A small-molecule ligand and the protein it binds are described below.
Small molecule (SMILES): O=C(O)C1=C[C@H](O)[C@@H](OS(=O)(=O)O)[C@H](O[C@H]2[C@H](O)[C@@H](NS(=O)(=O)O)[C@@H](O)O[C@@H]2COS(=O)(=O)O)O1

Binding-site contacts:
Ligand atom O3 contacts residue HIS382 of chain 1.A at 3.7 Å.
Ligand atom O1S contacts residue TYR412 of chain 1.A at 3.2 Å (h-bond).
Ligand atom O3 contacts residue HIS178 of chain 1.A at 3.3 Å (h-bond).
Ligand atom O4 contacts residue HIS178 of chain 1.A at 3.4 Å (h-bond).
Ligand atom O2 contacts residue TYR233 of chain 1.A at 3.6 Å.
Ligand atom O3S contacts residue ILE467 of chain 1.A at 3.2 Å.
Ligand atom O1S contacts residue TYR405 of chain 1.A at 3.3 Å (h-bond).
Ligand atom C6 contacts residue TYR412 of chain 1.A at 3.6 Å (hydrophobic).
Ligand atom O5 contacts residue TYR405 of chain 1.A at 3.4 Å (h-bond).
Ligand atom C2 contacts residue ASN381 of chain 1.A at 3.7 Å.
Ligand atom O3 contacts residue ASN381 of chain 1.A at 2.8 Å (h-bond).
Ligand atom O5S contacts residue ASN413 of chain 1.A at 3.5 Å (h-bond).
Ligand atom O5S contacts residue GLY446 of chain 1.A at 3.2 Å.
Ligand atom O1S contacts residue ASN381 of chain 1.A at 2.9 Å (h-bond).
Ligand atom O3 contacts residue ASP121 of chain 1.A at 2.9 Å (salt-bridge).
Ligand atom O5S contacts residue SER447 of chain 1.A at 3.3 Å.
Ligand atom O5 contacts residue GLY445 of chain 1.A at 3.5 Å.
Ligand atom O6B contacts residue ARG237 of chain 1.A at 2.6 Å (salt-bridge).
Ligand atom O2S contacts residue TYR412 of chain 1.A at 3.0 Å (h-bond).
Ligand atom C6 contacts residue GLU181 of chain 1.A at 3.2 Å.
Ligand atom S contacts residue TYR405 of chain 1.A at 3.6 Å.
Ligand atom O6S contacts residue ASN413 of chain 1.A at 3.5 Å (h-bond).
Ligand atom O6A contacts residue TYR233 of chain 1.A at 3.5 Å.
Ligand atom O6 contacts residue GLY446 of chain 1.A at 3.2 Å (h-bond).
Ligand atom C1 contacts residue TYR405 of chain 1.A at 3.7 Å (hydrophobic).
Ligand atom O5 contacts residue GLY446 of chain 1.A at 3.2 Å (h-bond).
Ligand atom O6 contacts residue ASN413 of chain 1.A at 2.9 Å (h-bond).
Ligand atom S2 contacts residue ASN413 of chain 1.A at 3.5 Å (h-bond).
Ligand atom N2 contacts residue ASN381 of chain 1.A at 3.6 Å (h-bond).
Ligand atom O2S contacts residue GLY177 of chain 1.A at 3.4 Å.
Ligand atom O5 contacts residue HIS382 of chain 1.A at 3.3 Å.
Ligand atom O6B contacts residue HIS382 of chain 1.A at 2.6 Å (h-bond).
Ligand atom C3 contacts residue ASP121 of chain 1.A at 3.4 Å.
Ligand atom C6 contacts residue HIS382 of chain 1.A at 3.4 Å.
Ligand atom O6A contacts residue ARG124 of chain 1.A at 3.0 Å (salt-bridge).
Ligand atom O2 contacts residue TYR405 of chain 1.A at 3.0 Å (h-bond).
Ligand atom C6 contacts residue TYR233 of chain 1.A at 3.4 Å (hydrophobic).
Ligand atom O1 contacts residue HIS178 of chain 1.A at 3.4 Å.
Ligand atom O6A contacts residue GLU181 of chain 1.A at 2.4 Å (salt-bridge).
Ligand atom O6B contacts residue GLU181 of chain 1.A at 3.3 Å (salt-bridge).

Sequence of chain 1.A:
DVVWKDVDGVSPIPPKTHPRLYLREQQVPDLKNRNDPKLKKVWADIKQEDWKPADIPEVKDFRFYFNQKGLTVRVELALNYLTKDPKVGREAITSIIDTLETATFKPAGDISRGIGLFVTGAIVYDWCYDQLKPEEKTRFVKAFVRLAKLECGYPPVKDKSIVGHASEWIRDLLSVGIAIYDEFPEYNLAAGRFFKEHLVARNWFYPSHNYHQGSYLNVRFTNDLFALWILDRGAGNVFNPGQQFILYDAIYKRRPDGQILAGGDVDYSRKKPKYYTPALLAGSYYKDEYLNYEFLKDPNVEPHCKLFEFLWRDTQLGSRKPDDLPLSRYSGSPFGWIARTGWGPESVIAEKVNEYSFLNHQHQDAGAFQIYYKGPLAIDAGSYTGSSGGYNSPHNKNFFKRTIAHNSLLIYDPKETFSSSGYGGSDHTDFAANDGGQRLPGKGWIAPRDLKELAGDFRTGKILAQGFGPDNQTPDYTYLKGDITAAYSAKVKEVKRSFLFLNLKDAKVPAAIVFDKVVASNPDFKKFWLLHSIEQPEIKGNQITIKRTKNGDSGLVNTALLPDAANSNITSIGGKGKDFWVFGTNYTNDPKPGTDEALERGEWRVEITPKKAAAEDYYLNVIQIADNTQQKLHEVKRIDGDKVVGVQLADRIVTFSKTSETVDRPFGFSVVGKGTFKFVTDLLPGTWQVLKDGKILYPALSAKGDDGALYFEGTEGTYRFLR